Binding-site contacts:
Ligand atom O1B contacts residue HIS264 of chain 1.A at 3.1 Å.
Ligand atom C2' contacts residue PHE45 of chain 1.A at 3.4 Å (hydrophobic).
Ligand atom O3B contacts residue LYS265 of chain 1.A at 2.9 Å (salt-bridge).
Ligand atom O1G contacts residue LYS265 of chain 1.A at 3.3 Å (salt-bridge).
Ligand atom O1A contacts residue ARG221 of chain 1.C at 3.0 Å (salt-bridge).
Ligand atom C5' contacts residue GTP1 of chain 1.F at 3.5 Å.
Ligand atom N7 contacts residue ARG221 of chain 1.C at 3.3 Å (salt-bridge).
Ligand atom O3' contacts residue VAL44 of chain 1.A at 2.8 Å (h-bond).
Ligand atom O2A contacts residue LYS242 of chain 1.C at 3.2 Å.
Ligand atom O3B contacts residue LYS242 of chain 1.C at 3.5 Å.
Ligand atom O2B contacts residue MG1 of chain 1.Q at 1.9 Å.
Ligand atom O1A contacts residue LYS242 of chain 1.C at 3.1 Å (salt-bridge).
Ligand atom C4 contacts residue ARG221 of chain 1.C at 3.4 Å.
Ligand atom C3' contacts residue GTP1 of chain 1.F at 3.5 Å.
Ligand atom PB contacts residue LYS265 of chain 1.A at 3.4 Å.
Ligand atom C5 contacts residue ARG221 of chain 1.C at 3.5 Å.
Ligand atom O1G contacts residue LYS242 of chain 1.C at 3.5 Å.
Ligand atom N9 contacts residue PHE45 of chain 1.A at 3.5 Å.
Ligand atom O2G contacts residue GTP1 of chain 1.F at 2.6 Å (h-bond).
Ligand atom N6 contacts residue ASN246 of chain 1.C at 3.0 Å (h-bond).
Ligand atom O4' contacts residue ARG221 of chain 1.C at 2.9 Å (salt-bridge).
Ligand atom O1B contacts residue LYS265 of chain 1.A at 2.7 Å (salt-bridge).
Ligand atom O2B contacts residue GTP1 of chain 1.F at 2.7 Å (h-bond).
Ligand atom O2G contacts residue MG1 of chain 1.Q at 2.0 Å.
Ligand atom O3' contacts residue ASN7 of chain 1.D at 3.1 Å (h-bond).
Ligand atom PA contacts residue LYS242 of chain 1.C at 3.5 Å.
Ligand atom N9 contacts residue ARG221 of chain 1.C at 3.4 Å (salt-bridge).
Ligand atom N3 contacts residue ASN7 of chain 1.D at 3.2 Å (h-bond).
Ligand atom PB contacts residue GTP1 of chain 1.F at 3.5 Å.
Ligand atom O2A contacts residue HIS264 of chain 1.A at 2.8 Å (h-bond).
Ligand atom PB contacts residue MG1 of chain 1.Q at 3.2 Å.
Ligand atom C5' contacts residue VAL5 of chain 1.D at 3.4 Å (hydrophobic).
Ligand atom O2G contacts residue LYS411 of chain 1.C at 2.9 Å (salt-bridge).
Ligand atom N6 contacts residue ARG260 of chain 1.A at 3.2 Å.
Ligand atom O3A contacts residue GTP1 of chain 1.F at 3.2 Å (h-bond).
Ligand atom C3' contacts residue VAL44 of chain 1.A at 3.3 Å (hydrophobic).
Ligand atom PG contacts residue MG1 of chain 1.Q at 3.3 Å.
Ligand atom O1G contacts residue ARG240 of chain 1.C at 2.8 Å (salt-bridge).
Ligand atom C1' contacts residue PHE45 of chain 1.A at 3.4 Å (hydrophobic).
Ligand atom O3G contacts residue ARG240 of chain 1.C at 2.9 Å (salt-bridge).

Sequence of chain 1.A:
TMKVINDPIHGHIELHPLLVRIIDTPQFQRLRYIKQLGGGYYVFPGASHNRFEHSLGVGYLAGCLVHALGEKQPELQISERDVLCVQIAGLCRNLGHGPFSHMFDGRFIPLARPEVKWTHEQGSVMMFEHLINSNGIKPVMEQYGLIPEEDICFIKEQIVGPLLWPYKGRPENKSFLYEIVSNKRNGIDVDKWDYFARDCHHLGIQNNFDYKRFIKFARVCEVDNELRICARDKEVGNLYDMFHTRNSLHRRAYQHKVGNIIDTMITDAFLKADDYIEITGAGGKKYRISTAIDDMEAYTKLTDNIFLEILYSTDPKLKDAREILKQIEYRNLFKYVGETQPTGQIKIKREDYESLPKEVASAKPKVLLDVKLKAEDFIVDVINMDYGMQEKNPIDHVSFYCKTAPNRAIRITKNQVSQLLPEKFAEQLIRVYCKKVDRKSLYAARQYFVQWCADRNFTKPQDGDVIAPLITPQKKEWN

This protein binds this small molecule.
Small molecule (SMILES): Nc1ncnc2c1ncn2[C@H]1C[C@H](O)[C@@H](CO[P](=O)(O)O[P](=O)(O)OP(=O)(O)O)O1

Sequence of chain 1.D:
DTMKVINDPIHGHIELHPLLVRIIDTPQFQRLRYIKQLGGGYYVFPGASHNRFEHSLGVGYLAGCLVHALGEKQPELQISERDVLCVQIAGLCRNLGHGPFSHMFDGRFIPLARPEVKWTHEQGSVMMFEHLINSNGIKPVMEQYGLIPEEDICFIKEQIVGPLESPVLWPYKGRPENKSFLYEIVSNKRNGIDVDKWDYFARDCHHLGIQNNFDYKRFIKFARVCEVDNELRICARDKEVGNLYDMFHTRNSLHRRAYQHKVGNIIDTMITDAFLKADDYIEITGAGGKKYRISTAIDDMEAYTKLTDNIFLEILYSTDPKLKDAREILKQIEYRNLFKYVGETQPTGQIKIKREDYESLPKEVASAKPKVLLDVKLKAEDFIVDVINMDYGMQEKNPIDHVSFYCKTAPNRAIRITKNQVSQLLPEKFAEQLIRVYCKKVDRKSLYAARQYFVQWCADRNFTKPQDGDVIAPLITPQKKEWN

Sequence of chain 1.C:
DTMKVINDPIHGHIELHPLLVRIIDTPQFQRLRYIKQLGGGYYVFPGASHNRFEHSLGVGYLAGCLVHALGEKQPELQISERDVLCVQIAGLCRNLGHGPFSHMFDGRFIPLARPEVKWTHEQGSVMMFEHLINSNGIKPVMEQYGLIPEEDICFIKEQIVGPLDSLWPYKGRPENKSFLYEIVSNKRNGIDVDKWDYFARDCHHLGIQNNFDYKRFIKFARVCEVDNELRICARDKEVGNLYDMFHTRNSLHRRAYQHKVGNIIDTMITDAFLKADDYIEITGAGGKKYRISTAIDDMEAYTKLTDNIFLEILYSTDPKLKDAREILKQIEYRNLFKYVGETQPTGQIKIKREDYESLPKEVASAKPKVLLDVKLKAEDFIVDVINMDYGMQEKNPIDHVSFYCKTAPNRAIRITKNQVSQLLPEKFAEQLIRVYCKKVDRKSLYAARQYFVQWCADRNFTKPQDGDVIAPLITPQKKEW